The protein below binds the small molecule below.
Small molecule (SMILES): Cc1cc(N)nc(CCc2cccc([C@H](N)Cc3cc(C)cc(N)n3)c2)c1

Sequence of chain 1.B:
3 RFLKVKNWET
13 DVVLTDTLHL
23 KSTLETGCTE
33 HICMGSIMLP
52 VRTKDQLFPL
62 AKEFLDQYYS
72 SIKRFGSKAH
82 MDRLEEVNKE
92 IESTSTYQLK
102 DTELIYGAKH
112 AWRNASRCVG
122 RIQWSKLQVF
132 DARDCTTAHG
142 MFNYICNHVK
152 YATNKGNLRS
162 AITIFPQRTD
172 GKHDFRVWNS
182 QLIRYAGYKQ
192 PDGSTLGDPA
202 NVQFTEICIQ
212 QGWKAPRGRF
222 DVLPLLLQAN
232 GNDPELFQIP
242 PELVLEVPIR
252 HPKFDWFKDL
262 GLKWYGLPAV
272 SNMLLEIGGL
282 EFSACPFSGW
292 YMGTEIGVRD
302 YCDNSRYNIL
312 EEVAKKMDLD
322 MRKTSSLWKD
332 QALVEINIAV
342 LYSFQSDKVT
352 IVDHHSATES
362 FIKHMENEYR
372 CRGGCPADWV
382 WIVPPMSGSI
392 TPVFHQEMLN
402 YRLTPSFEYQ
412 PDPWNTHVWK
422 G

Binding-site contacts:
Ligand atom C27 contacts residue TRP10 of chain 1.B at 3.6 Å (hydrophobic).
Ligand atom N12 contacts residue TYR292 of chain 1.A at 3.7 Å.
Ligand atom C1 contacts residue HEM1 of chain 1.C at 3.4 Å.
Ligand atom C12 contacts residue TRP291 of chain 1.A at 3.9 Å (hydrophobic).
Ligand atom C17 contacts residue HEM1 of chain 1.C at 3.5 Å.
Ligand atom C22 contacts residue MET40 of chain 1.A at 3.6 Å (hydrophobic).
Ligand atom C16 contacts residue GLU296 of chain 1.A at 3.3 Å.
Ligand atom C6 contacts residue HEM1 of chain 1.C at 3.6 Å.
Ligand atom C3 contacts residue GLN182 of chain 1.A at 3.1 Å.
Ligand atom N22 contacts residue HEM1 of chain 1.C at 2.9 Å (h-bond).
Ligand atom C4 contacts residue GLN182 of chain 1.A at 3.0 Å.
Ligand atom C24 contacts residue TYR410 of chain 1.A at 3.7 Å (hydrophobic).
Ligand atom C18 contacts residue GLU296 of chain 1.A at 3.2 Å.
Ligand atom C27 contacts residue MET40 of chain 1.A at 3.7 Å (hydrophobic).
Ligand atom C23 contacts residue MET40 of chain 1.A at 3.1 Å (hydrophobic).
Ligand atom N22 contacts residue ARG118 of chain 1.A at 3.5 Å (salt-bridge).
Ligand atom C15 contacts residue VAL271 of chain 1.A at 3.6 Å (hydrophobic).
Ligand atom C22 contacts residue TYR410 of chain 1.A at 3.7 Å (hydrophobic).
Ligand atom C12 contacts residue PRO269 of chain 1.A at 3.8 Å (hydrophobic).
Ligand atom N12 contacts residue GLU296 of chain 1.A at 2.6 Å (salt-bridge).
Ligand atom C23 contacts residue LEU41 of chain 1.A at 3.7 Å (hydrophobic).
Ligand atom C12 contacts residue GLU296 of chain 1.A at 3.5 Å.
Ligand atom C17 contacts residue PHE288 of chain 1.A at 3.9 Å (hydrophobic).
Ligand atom C24 contacts residue MET40 of chain 1.A at 3.3 Å (hydrophobic).
Ligand atom N11 contacts residue PRO269 of chain 1.A at 3.8 Å.
Ligand atom C29 contacts residue HEM1 of chain 1.C at 3.4 Å.
Ligand atom C19 contacts residue VAL271 of chain 1.A at 3.3 Å (hydrophobic).
Ligand atom C22 contacts residue HEM1 of chain 1.C at 3.6 Å.
Ligand atom C13 contacts residue PRO269 of chain 1.A at 3.8 Å (hydrophobic).
Ligand atom C17 contacts residue GLY290 of chain 1.A at 3.7 Å.
Ligand atom N11 contacts residue GLU296 of chain 1.A at 2.5 Å (salt-bridge).
Ligand atom C23 contacts residue TYR410 of chain 1.A at 3.6 Å (hydrophobic).
Ligand atom C18 contacts residue HEM1 of chain 1.C at 3.8 Å.
Ligand atom C28 contacts residue HEM1 of chain 1.C at 3.7 Å.
Ligand atom N12 contacts residue HEM1 of chain 1.C at 3.6 Å.
Ligand atom N21 contacts residue HEM1 of chain 1.C at 2.8 Å (h-bond).
Ligand atom N12 contacts residue TRP291 of chain 1.A at 2.9 Å (h-bond).
Ligand atom C2 contacts residue HEM1 of chain 1.C at 3.7 Å.
Ligand atom C26 contacts residue HEM1 of chain 1.C at 3.7 Å.
Ligand atom C13 contacts residue HEM1 of chain 1.C at 3.6 Å.

Sequence of chain 1.A:
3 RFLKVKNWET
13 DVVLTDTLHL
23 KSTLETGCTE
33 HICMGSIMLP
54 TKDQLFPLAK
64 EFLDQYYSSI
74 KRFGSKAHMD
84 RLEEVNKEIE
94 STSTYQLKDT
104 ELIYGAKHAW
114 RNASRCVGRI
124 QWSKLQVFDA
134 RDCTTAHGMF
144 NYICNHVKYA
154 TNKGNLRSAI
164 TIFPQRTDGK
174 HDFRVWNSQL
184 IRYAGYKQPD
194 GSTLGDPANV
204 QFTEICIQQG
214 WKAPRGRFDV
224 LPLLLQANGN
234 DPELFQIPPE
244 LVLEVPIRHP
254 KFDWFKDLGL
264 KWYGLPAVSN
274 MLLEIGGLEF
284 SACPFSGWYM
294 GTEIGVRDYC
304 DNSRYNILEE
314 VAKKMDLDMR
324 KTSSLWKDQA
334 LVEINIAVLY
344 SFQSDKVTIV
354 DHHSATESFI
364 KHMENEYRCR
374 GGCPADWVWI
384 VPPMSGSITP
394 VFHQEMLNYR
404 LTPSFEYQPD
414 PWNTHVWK